This protein binds this small molecule.
Small molecule (SMILES): Nc1nc2c(ncn2[C@@H]2O[C@H](CO[P](=O)(O)O[P](=O)(O)NP(=O)(O)O)[C@@H](O)[C@H]2O)c(=O)[nH]1

Binding-site contacts:
Ligand atom O2G contacts residue GLY68 of chain 1.B at 2.6 Å (h-bond).
Ligand atom O2B contacts residue THR24 of chain 1.B at 3.0 Å (h-bond).
Ligand atom O6 contacts residue ASP126 of chain 1.B at 3.5 Å (salt-bridge).
Ligand atom N2 contacts residue VAL127 of chain 1.B at 3.3 Å.
Ligand atom O2' contacts residue ASN36 of chain 1.B at 2.8 Å (h-bond).
Ligand atom O6 contacts residue SER153 of chain 1.B at 3.4 Å (h-bond).
Ligand atom O2' contacts residue SER37 of chain 1.B at 3.1 Å (h-bond).
Ligand atom O1A contacts residue CYS25 of chain 1.B at 2.9 Å (h-bond).
Ligand atom N3B contacts residue GLY20 of chain 1.B at 3.1 Å (h-bond).
Ligand atom N7 contacts residue ASN123 of chain 1.B at 3.1 Å (h-bond).
Ligand atom O2G contacts residue SER19 of chain 1.B at 3.4 Å.
Ligand atom O6 contacts residue LYS124 of chain 1.B at 3.5 Å.
Ligand atom O1G contacts residue SER41 of chain 1.B at 2.7 Å (h-bond).
Ligand atom N1 contacts residue ASP126 of chain 1.B at 2.8 Å (salt-bridge).
Ligand atom O1B contacts residue GLY22 of chain 1.B at 3.1 Å (h-bond).
Ligand atom O1A contacts residue GLY22 of chain 1.B at 3.3 Å.
Ligand atom O2' contacts residue PHE35 of chain 1.B at 3.3 Å.
Ligand atom C5' contacts residue GLY20 of chain 1.B at 3.6 Å.
Ligand atom O1A contacts residue THR24 of chain 1.B at 3.2 Å (h-bond).
Ligand atom O6 contacts residue ASN123 of chain 1.B at 3.4 Å (h-bond).
Ligand atom O1B contacts residue LYS23 of chain 1.B at 2.8 Å (salt-bridge).
Ligand atom O4' contacts residue LYS124 of chain 1.B at 3.1 Å (salt-bridge).
Ligand atom O6 contacts residue ALA154 of chain 1.B at 2.8 Å (h-bond).
Ligand atom N2 contacts residue LYS155 of chain 1.B at 3.5 Å.
Ligand atom O3A contacts residue GLY22 of chain 1.B at 3.2 Å (h-bond).
Ligand atom O3' contacts residue SER37 of chain 1.B at 2.7 Å (h-bond).
Ligand atom PB contacts residue LYS23 of chain 1.B at 3.6 Å.
Ligand atom O2B contacts residue MG1 of chain 1.J at 1.9 Å.
Ligand atom O1G contacts residue SER19 of chain 1.B at 2.7 Å (h-bond).
Ligand atom N2 contacts residue ASP126 of chain 1.B at 3.0 Å (salt-bridge).
Ligand atom O3G contacts residue MG1 of chain 1.J at 2.1 Å.
Ligand atom O2G contacts residue LYS23 of chain 1.B at 2.6 Å (salt-bridge).
Ligand atom PG contacts residue MG1 of chain 1.J at 3.1 Å.
Ligand atom O1B contacts residue GLY20 of chain 1.B at 3.5 Å (h-bond).
Ligand atom O6 contacts residue LYS155 of chain 1.B at 3.3 Å (salt-bridge).
Ligand atom O1B contacts residue VAL21 of chain 1.B at 3.4 Å (h-bond).
Ligand atom N3B contacts residue MG1 of chain 1.J at 3.4 Å.
Ligand atom O3G contacts residue THR42 of chain 1.B at 2.7 Å (h-bond).
Ligand atom N1 contacts residue LYS155 of chain 1.B at 3.6 Å.
Ligand atom PB contacts residue MG1 of chain 1.J at 3.2 Å.

Sequence of chain 1.B:
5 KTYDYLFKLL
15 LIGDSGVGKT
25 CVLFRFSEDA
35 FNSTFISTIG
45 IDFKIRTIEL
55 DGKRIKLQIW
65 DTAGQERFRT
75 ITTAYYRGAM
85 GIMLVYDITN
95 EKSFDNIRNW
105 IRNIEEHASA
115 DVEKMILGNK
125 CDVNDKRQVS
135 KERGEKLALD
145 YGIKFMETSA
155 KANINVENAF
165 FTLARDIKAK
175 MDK